Binding-site contacts:
Ligand atom CG contacts residue TYR100 of chain 1.A at 3.0 Å (hydrophobic).
Ligand atom OE1 contacts residue TYR46 of chain 1.A at 2.4 Å (h-bond).
Ligand atom O contacts residue ILE67 of chain 1.A at 3.4 Å.
Ligand atom CD contacts residue TYR46 of chain 1.A at 3.2 Å (hydrophobic).
Ligand atom CG contacts residue TYR46 of chain 1.A at 3.3 Å (hydrophobic).
Ligand atom N contacts residue TYR172 of chain 1.A at 2.6 Å (h-bond).
Ligand atom CB contacts residue TRP148 of chain 1.A at 3.5 Å (hydrophobic).
Ligand atom C contacts residue TYR8 of chain 1.A at 3.5 Å (hydrophobic).
Ligand atom OG contacts residue TYR60 of chain 1.A at 3.1 Å.
Ligand atom CB contacts residue ASN71 of chain 1.A at 3.3 Å.
Ligand atom N contacts residue ASN64 of chain 1.A at 3.1 Å (h-bond).
Ligand atom N contacts residue ASN71 of chain 1.A at 3.1 Å (h-bond).
Ligand atom O contacts residue ASN71 of chain 1.A at 3.3 Å (h-bond).
Ligand atom N contacts residue ASN78 of chain 1.A at 2.9 Å (h-bond).
Ligand atom CB contacts residue TYR100 of chain 1.A at 3.0 Å (hydrophobic).
Ligand atom OE2 contacts residue TYR100 of chain 1.A at 2.6 Å (h-bond).
Ligand atom OE2 contacts residue ARG156 of chain 1.A at 3.5 Å (salt-bridge).
Ligand atom OG contacts residue TRP168 of chain 1.A at 3.2 Å.
Ligand atom CA contacts residue TYR100 of chain 1.A at 3.3 Å (hydrophobic).
Ligand atom N contacts residue TYR8 of chain 1.A at 3.2 Å (h-bond).
Ligand atom CD1 contacts residue TYR124 of chain 1.A at 3.2 Å (hydrophobic).
Ligand atom O contacts residue TYR160 of chain 1.A at 2.8 Å (h-bond).
Ligand atom CA contacts residue THR144 of chain 1.A at 3.5 Å.
Ligand atom O contacts residue TRP148 of chain 1.A at 3.2 Å (h-bond).
Ligand atom NZ contacts residue TYR117 of chain 1.A at 2.6 Å (h-bond).
Ligand atom CA contacts residue ASN78 of chain 1.A at 3.5 Å.
Ligand atom OE2 contacts residue HIS10 of chain 1.A at 2.6 Å (h-bond).
Ligand atom O contacts residue LYS147 of chain 1.A at 3.2 Å.
Ligand atom OXT contacts residue TYR85 of chain 1.A at 2.7 Å (h-bond).
Ligand atom OXT contacts residue THR144 of chain 1.A at 2.6 Å (h-bond).
Ligand atom CD contacts residue TYR100 of chain 1.A at 3.2 Å (hydrophobic).
Ligand atom C contacts residue TYR85 of chain 1.A at 3.4 Å (hydrophobic).
Ligand atom CE contacts residue ASP157 of chain 1.A at 3.1 Å.
Ligand atom NZ contacts residue GLU115 of chain 1.A at 2.8 Å (salt-bridge).
Ligand atom CD1 contacts residue ARG98 of chain 1.A at 3.0 Å.
Ligand atom N contacts residue TRP168 of chain 1.A at 3.4 Å.
Ligand atom O contacts residue TYR85 of chain 1.A at 3.3 Å (h-bond).
Ligand atom OE1 contacts residue SER25 of chain 1.A at 2.7 Å (h-bond).
Ligand atom NH1 contacts residue LYS147 of chain 1.A at 3.2 Å.
Ligand atom CD1 contacts residue ILE67 of chain 1.A at 3.5 Å (hydrophobic).

The protein below binds the small molecule below.
Small molecule (SMILES): CC[C@H](C)[C@H](NC(=O)[C@H](CCCN=C(N)N)NC(=O)[C@H](CCCCN)NC(=O)[C@H](CCC(=O)O)NC(=O)[C@H](CC(C)C)NC(=O)[C@H](CC(C)C)NC(=O)[C@H](Cc1ccccc1)NC(=O)[C@H](CCC(=O)O)NC(=O)[C@@H](N)CO)C(=O)O

Sequence of chain 1.A:
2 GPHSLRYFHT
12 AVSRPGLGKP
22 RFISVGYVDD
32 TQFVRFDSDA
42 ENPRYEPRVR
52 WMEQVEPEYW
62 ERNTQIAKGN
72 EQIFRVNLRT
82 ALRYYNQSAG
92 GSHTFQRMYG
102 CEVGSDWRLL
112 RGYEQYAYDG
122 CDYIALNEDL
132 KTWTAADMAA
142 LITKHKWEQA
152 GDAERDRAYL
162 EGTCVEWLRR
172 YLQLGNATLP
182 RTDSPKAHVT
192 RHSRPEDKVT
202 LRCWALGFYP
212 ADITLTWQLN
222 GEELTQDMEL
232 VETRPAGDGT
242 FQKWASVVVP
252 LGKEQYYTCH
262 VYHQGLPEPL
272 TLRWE